Sequence of chain 1.IA:
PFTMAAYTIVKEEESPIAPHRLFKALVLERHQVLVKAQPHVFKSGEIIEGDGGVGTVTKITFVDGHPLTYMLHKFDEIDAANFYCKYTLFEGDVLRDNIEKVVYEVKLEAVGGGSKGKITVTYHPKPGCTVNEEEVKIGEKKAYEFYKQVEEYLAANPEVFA

Binding-site contacts:
Ligand atom C1 contacts residue TYR145 of chain 1.IA at 4.1 Å (hydrophobic).
Ligand atom C9 contacts residue LYS149 of chain 1.IA at 4.4 Å.
Ligand atom O2 contacts residue GLU146 of chain 1.IA at 4.2 Å.
Ligand atom O2 contacts residue TYR145 of chain 1.IA at 3.8 Å.
Ligand atom C14 contacts residue LYS142 of chain 1.IA at 3.6 Å.
Ligand atom O3 contacts residue GLU146 of chain 1.IA at 3.8 Å.
Ligand atom C11 contacts residue TYR145 of chain 1.IA at 4.1 Å (hydrophobic).
Ligand atom N contacts residue TYR145 of chain 1.IA at 4.1 Å.
Ligand atom C10 contacts residue TYR145 of chain 1.IA at 4.3 Å (hydrophobic).
Ligand atom C5 contacts residue LYS149 of chain 1.IA at 3.9 Å.
Ligand atom C8 contacts residue LYS149 of chain 1.IA at 4.0 Å.
Ligand atom C16 contacts residue TYR145 of chain 1.IA at 4.0 Å (hydrophobic).
Ligand atom C4 contacts residue TYR145 of chain 1.IA at 4.3 Å (hydrophobic).
Ligand atom C6 contacts residue LYS149 of chain 1.IA at 3.4 Å.
Ligand atom C7 contacts residue LYS149 of chain 1.IA at 3.6 Å.
Ligand atom C13 contacts residue LYS142 of chain 1.IA at 3.1 Å.
Ligand atom C2 contacts residue TYR145 of chain 1.IA at 4.2 Å (hydrophobic).
Ligand atom C12 contacts residue LYS142 of chain 1.IA at 3.9 Å.
Ligand atom C4 contacts residue LYS149 of chain 1.IA at 4.5 Å.
Ligand atom C3 contacts residue TYR145 of chain 1.IA at 4.1 Å (hydrophobic).

The protein below binds the small molecule below.
Small molecule (SMILES): O=S(=O)(O)c1cccc2cccc(Nc3ccccc3)c12